A protein and the small-molecule ligand that binds it are described below.
Small molecule (SMILES): CC(C)C[C@H](NC(=O)[C@H](CCCN=C(N)N)NC(=O)[C@@H]1CCCN1C(=O)[C@H](CCCN=C(N)N)NC(=O)[C@@H](N)CCCN=C(N)N)C(=O)N1CCC[C@H]1C(=O)N[C@@H](CCCN=C(N)N)C(=O)N1CCC[C@H]1C(=O)N[C@H](C=O)CCCN=C(N)N

Sequence of chain 1.B:
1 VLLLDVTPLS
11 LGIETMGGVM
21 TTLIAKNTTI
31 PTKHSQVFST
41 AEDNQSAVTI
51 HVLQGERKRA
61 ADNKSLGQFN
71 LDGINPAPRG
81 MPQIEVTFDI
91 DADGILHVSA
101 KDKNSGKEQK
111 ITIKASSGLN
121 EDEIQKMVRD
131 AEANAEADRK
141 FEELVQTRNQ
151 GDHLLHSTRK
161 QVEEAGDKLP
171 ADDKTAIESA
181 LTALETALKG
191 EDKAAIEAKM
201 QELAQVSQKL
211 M

Binding-site contacts:
Ligand atom CB contacts residue ASP122 of chain 1.B at 4.3 Å.
Ligand atom NE contacts residue ASP122 of chain 1.B at 4.2 Å.
Ligand atom NH2 contacts residue ASN120 of chain 1.B at 4.1 Å.
Ligand atom NH1 contacts residue ASN120 of chain 1.B at 3.9 Å.
Ligand atom CD contacts residue ASN120 of chain 1.B at 3.5 Å.
Ligand atom CZ contacts residue GLU121 of chain 1.B at 4.3 Å.
Ligand atom NE contacts residue ASN120 of chain 1.B at 3.6 Å.
Ligand atom CG contacts residue ASN120 of chain 1.B at 4.2 Å.
Ligand atom CG contacts residue ASP122 of chain 1.B at 3.9 Å.
Ligand atom CA contacts residue ASP122 of chain 1.B at 4.5 Å.
Ligand atom NH2 contacts residue GLU121 of chain 1.B at 3.5 Å.
Ligand atom CZ contacts residue ASN120 of chain 1.B at 3.8 Å.